This protein binds this small molecule.
Small molecule (SMILES): O=P(O)(O)/C=C/CCSc1ccccc1O

Sequence of chain 1.A:
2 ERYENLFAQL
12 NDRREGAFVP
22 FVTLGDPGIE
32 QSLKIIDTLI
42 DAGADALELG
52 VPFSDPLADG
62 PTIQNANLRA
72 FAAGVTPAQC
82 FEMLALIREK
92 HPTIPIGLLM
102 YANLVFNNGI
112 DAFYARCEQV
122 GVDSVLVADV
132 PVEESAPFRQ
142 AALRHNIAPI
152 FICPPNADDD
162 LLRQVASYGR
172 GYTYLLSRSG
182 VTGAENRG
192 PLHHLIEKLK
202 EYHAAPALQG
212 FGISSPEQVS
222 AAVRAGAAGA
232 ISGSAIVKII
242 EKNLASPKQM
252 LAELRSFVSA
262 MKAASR

Binding-site contacts:
Ligand atom C7 contacts residue THR183 of chain 1.A at 3.7 Å.
Ligand atom O1 contacts residue GLY213 of chain 1.A at 2.7 Å (h-bond).
Ligand atom C8 contacts residue LEU100 of chain 1.A at 3.5 Å (hydrophobic).
Ligand atom C10 contacts residue ILE153 of chain 1.A at 3.8 Å (hydrophobic).
Ligand atom P1 contacts residue SER235 of chain 1.A at 3.8 Å.
Ligand atom C6 contacts residue THR183 of chain 1.A at 3.7 Å.
Ligand atom C9 contacts residue PHE212 of chain 1.A at 3.8 Å (hydrophobic).
Ligand atom O3 contacts residue SER233 of chain 1.A at 3.9 Å.
Ligand atom C9 contacts residue LEU127 of chain 1.A at 3.8 Å (hydrophobic).
Ligand atom S1 contacts residue PHE22 of chain 1.A at 3.9 Å.
Ligand atom C9 contacts residue TYR175 of chain 1.A at 3.5 Å (hydrophobic).
Ligand atom O3 contacts residue GLY234 of chain 1.A at 3.0 Å (h-bond).
Ligand atom O1 contacts residue GLY184 of chain 1.A at 2.9 Å (h-bond).
Ligand atom C7 contacts residue LEU100 of chain 1.A at 3.5 Å (hydrophobic).
Ligand atom O1 contacts residue PHE212 of chain 1.A at 3.2 Å.
Ligand atom C9 contacts residue LEU100 of chain 1.A at 3.8 Å (hydrophobic).
Ligand atom O2 contacts residue GLY184 of chain 1.A at 3.5 Å (h-bond).
Ligand atom OH contacts residue ASP60 of chain 1.A at 2.7 Å (salt-bridge).
Ligand atom C1 contacts residue PHE212 of chain 1.A at 3.8 Å (hydrophobic).
Ligand atom O3 contacts residue SER235 of chain 1.A at 3.6 Å (h-bond).
Ligand atom P1 contacts residue GLY184 of chain 1.A at 3.8 Å.
Ligand atom O1 contacts residue THR183 of chain 1.A at 3.7 Å.
Ligand atom P1 contacts residue GLY213 of chain 1.A at 3.8 Å.
Ligand atom O2 contacts residue GLY234 of chain 1.A at 3.7 Å.
Ligand atom OH contacts residue THR183 of chain 1.A at 3.8 Å.
Ligand atom S1 contacts residue TYR175 of chain 1.A at 3.8 Å.
Ligand atom S1 contacts residue LEU100 of chain 1.A at 3.9 Å.
Ligand atom O2 contacts residue THR183 of chain 1.A at 3.6 Å.
Ligand atom C7 contacts residue ASP60 of chain 1.A at 3.6 Å.
Ligand atom O3 contacts residue GLY213 of chain 1.A at 3.8 Å.
Ligand atom OH contacts residue LEU100 of chain 1.A at 3.5 Å.
Ligand atom C4 contacts residue TYR175 of chain 1.A at 3.1 Å (hydrophobic).
Ligand atom C10 contacts residue PHE212 of chain 1.A at 3.6 Å (hydrophobic).
Ligand atom O1 contacts residue ARG179 of chain 1.A at 3.8 Å.
Ligand atom O2 contacts residue SER235 of chain 1.A at 2.4 Å (h-bond).
Ligand atom C1 contacts residue THR183 of chain 1.A at 3.9 Å.
Ligand atom C6 contacts residue ALA59 of chain 1.A at 3.9 Å (hydrophobic).
Ligand atom C2 contacts residue GLY234 of chain 1.A at 3.7 Å.
Ligand atom C6 contacts residue ASP60 of chain 1.A at 3.7 Å.
Ligand atom C3 contacts residue PHE22 of chain 1.A at 3.6 Å (hydrophobic).